Binding-site contacts:
Ligand atom C05 contacts residue LEU136 of chain 1.A at 3.7 Å (hydrophobic).
Ligand atom N14 contacts residue GLU90 of chain 1.A at 2.6 Å (salt-bridge).
Ligand atom C15 contacts residue GLU90 of chain 1.A at 3.5 Å.
Ligand atom C23 contacts residue GLY89 of chain 1.A at 3.7 Å.
Ligand atom C27 contacts residue GLY89 of chain 1.A at 3.7 Å.
Ligand atom N14 contacts residue GLU133 of chain 1.A at 2.9 Å (salt-bridge).
Ligand atom C16 contacts residue GLY15 of chain 1.A at 3.8 Å.
Ligand atom C13 contacts residue LEU136 of chain 1.A at 3.8 Å (hydrophobic).
Ligand atom N04 contacts residue TYR85 of chain 1.A at 3.7 Å.
Ligand atom N19 contacts residue LEU83 of chain 1.A at 3.6 Å.
Ligand atom C16 contacts residue GLY17 of chain 1.A at 3.9 Å.
Ligand atom C02 contacts residue LEU136 of chain 1.A at 3.3 Å (hydrophobic).
Ligand atom N03 contacts residue LEU14 of chain 1.A at 3.8 Å.
Ligand atom N10 contacts residue CYS86 of chain 1.A at 2.9 Å (h-bond).
Ligand atom C11 contacts residue GLU90 of chain 1.A at 3.5 Å.
Ligand atom C05 contacts residue CYS86 of chain 1.A at 3.6 Å (hydrophobic).
Ligand atom N06 contacts residue LEU136 of chain 1.A at 3.7 Å.
Ligand atom C23 contacts residue CYS86 of chain 1.A at 3.4 Å (hydrophobic).
Ligand atom N19 contacts residue VAL67 of chain 1.A at 3.6 Å.
Ligand atom C16 contacts residue GLU90 of chain 1.A at 3.6 Å.
Ligand atom C01 contacts residue ALA35 of chain 1.A at 3.7 Å (hydrophobic).
Ligand atom C18 contacts residue GLU84 of chain 1.A at 3.8 Å.
Ligand atom C22 contacts residue ASP147 of chain 1.A at 3.6 Å.
Ligand atom C27 contacts residue SER87 of chain 1.A at 3.7 Å.
Ligand atom C13 contacts residue GLU90 of chain 1.A at 3.3 Å.
Ligand atom C12 contacts residue LEU136 of chain 1.A at 3.6 Å (hydrophobic).
Ligand atom C13 contacts residue GLU133 of chain 1.A at 3.4 Å.
Ligand atom C01 contacts residue LEU136 of chain 1.A at 3.3 Å (hydrophobic).
Ligand atom N04 contacts residue CYS86 of chain 1.A at 3.1 Å (h-bond).
Ligand atom C17 contacts residue LEU14 of chain 1.A at 3.8 Å (hydrophobic).
Ligand atom C16 contacts residue GLU16 of chain 1.A at 3.8 Å.
Ligand atom N03 contacts residue LEU136 of chain 1.A at 3.7 Å.
Ligand atom C28 contacts residue SER87 of chain 1.A at 3.4 Å.
Ligand atom C05 contacts residue GLU84 of chain 1.A at 3.3 Å.
Ligand atom C18 contacts residue VAL67 of chain 1.A at 3.6 Å (hydrophobic).
Ligand atom C05 contacts residue ALA35 of chain 1.A at 3.4 Å (hydrophobic).
Ligand atom C27 contacts residue TYR85 of chain 1.A at 3.5 Å (hydrophobic).
Ligand atom C26 contacts residue SER87 of chain 1.A at 3.9 Å.
Ligand atom C27 contacts residue CYS86 of chain 1.A at 3.2 Å (hydrophobic).
Ligand atom C09 contacts residue LEU14 of chain 1.A at 3.8 Å (hydrophobic).

Sequence of chain 1.A:
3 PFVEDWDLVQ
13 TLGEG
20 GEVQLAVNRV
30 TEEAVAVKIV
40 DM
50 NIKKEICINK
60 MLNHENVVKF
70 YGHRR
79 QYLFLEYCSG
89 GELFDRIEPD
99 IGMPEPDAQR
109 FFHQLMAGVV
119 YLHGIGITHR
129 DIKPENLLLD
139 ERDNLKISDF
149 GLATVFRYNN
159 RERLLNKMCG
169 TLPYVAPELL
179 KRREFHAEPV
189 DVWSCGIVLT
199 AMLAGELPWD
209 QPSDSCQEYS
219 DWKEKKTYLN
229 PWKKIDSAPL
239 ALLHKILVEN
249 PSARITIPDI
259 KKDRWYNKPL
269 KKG

This small molecule binds to this protein.
Small molecule (SMILES): Cc1cc(Nc2cc([C@@H]3CCCNC3)nc3c(-c4cnn(C)c4)cnn23)sn1